Sequence of chain 2.A:
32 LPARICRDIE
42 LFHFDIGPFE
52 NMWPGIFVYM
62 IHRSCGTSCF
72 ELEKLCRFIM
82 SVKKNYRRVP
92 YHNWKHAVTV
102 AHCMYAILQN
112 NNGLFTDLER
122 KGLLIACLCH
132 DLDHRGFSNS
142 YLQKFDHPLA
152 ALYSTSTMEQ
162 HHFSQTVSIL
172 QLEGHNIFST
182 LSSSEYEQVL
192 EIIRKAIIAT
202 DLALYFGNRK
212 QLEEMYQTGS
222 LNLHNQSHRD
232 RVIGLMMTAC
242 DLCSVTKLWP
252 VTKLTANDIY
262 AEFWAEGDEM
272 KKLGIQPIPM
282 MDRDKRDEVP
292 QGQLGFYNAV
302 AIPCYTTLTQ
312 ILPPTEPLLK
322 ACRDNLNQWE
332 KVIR

This protein binds this small molecule.
Small molecule (SMILES): COc1cc2ncnc(N3CC[C@@H](Oc4ccc5ccccc5c4)C3)c2cc1OC

Binding-site contacts:
Ligand atom O13 contacts residue GLN294 of chain 2.A at 3.1 Å (h-bond).
Ligand atom C12 contacts residue GLN294 of chain 2.A at 3.8 Å.
Ligand atom O13 contacts residue PHE297 of chain 2.A at 3.8 Å.
Ligand atom C1 contacts residue PHE297 of chain 2.A at 3.7 Å (hydrophobic).
Ligand atom C22 contacts residue PHE207 of chain 2.A at 3.5 Å (hydrophobic).
Ligand atom C3 contacts residue PHE264 of chain 2.A at 3.7 Å (hydrophobic).
Ligand atom O11 contacts residue GLN294 of chain 2.A at 3.4 Å (h-bond).
Ligand atom C25 contacts residue PHE297 of chain 2.A at 4.0 Å (hydrophobic).
Ligand atom C16 contacts residue PHE297 of chain 2.A at 3.9 Å (hydrophobic).
Ligand atom C12 contacts residue ILE260 of chain 2.A at 4.0 Å (hydrophobic).
Ligand atom C23 contacts residue PHE207 of chain 2.A at 3.6 Å (hydrophobic).
Ligand atom C28 contacts residue GLY296 of chain 2.A at 3.5 Å.
Ligand atom C4 contacts residue ILE260 of chain 2.A at 4.1 Å (hydrophobic).
Ligand atom C29 contacts residue PHE297 of chain 2.A at 3.6 Å (hydrophobic).
Ligand atom C12 contacts residue SER245 of chain 2.A at 4.1 Å.
Ligand atom C28 contacts residue PHE297 of chain 2.A at 3.8 Å (hydrophobic).
Ligand atom C14 contacts residue MET281 of chain 2.A at 3.8 Å (hydrophobic).
Ligand atom C14 contacts residue TYR261 of chain 2.A at 3.7 Å (hydrophobic).
Ligand atom C12 contacts residue PHE297 of chain 2.A at 4.1 Å (hydrophobic).
Ligand atom C14 contacts residue GLN294 of chain 2.A at 3.6 Å.
Ligand atom C12 contacts residue VAL246 of chain 2.A at 3.3 Å (hydrophobic).
Ligand atom C6 contacts residue PHE264 of chain 2.A at 3.8 Å (hydrophobic).
Ligand atom O11 contacts residue PHE297 of chain 2.A at 4.0 Å.
Ligand atom C14 contacts residue PHE297 of chain 2.A at 4.1 Å (hydrophobic).
Ligand atom N15 contacts residue PHE264 of chain 2.A at 3.6 Å.
Ligand atom C3 contacts residue PHE297 of chain 2.A at 3.6 Å (hydrophobic).
Ligand atom C26 contacts residue VAL301 of chain 2.A at 3.8 Å (hydrophobic).
Ligand atom C2 contacts residue PHE297 of chain 2.A at 3.8 Å (hydrophobic).
Ligand atom C4 contacts residue PHE297 of chain 2.A at 3.7 Å (hydrophobic).
Ligand atom C23 contacts residue VAL301 of chain 2.A at 3.6 Å (hydrophobic).
Ligand atom C17 contacts residue MET281 of chain 2.A at 4.1 Å (hydrophobic).
Ligand atom C29 contacts residue GLY296 of chain 2.A at 3.8 Å.
Ligand atom C5 contacts residue PHE297 of chain 2.A at 3.7 Å (hydrophobic).
Ligand atom C27 contacts residue ALA300 of chain 2.A at 3.7 Å (hydrophobic).
Ligand atom O20 contacts residue LEU203 of chain 2.A at 3.9 Å.
Ligand atom N10 contacts residue LEU243 of chain 2.A at 3.5 Å.
Ligand atom C6 contacts residue PHE297 of chain 2.A at 3.6 Å (hydrophobic).
Ligand atom C9 contacts residue LEU243 of chain 2.A at 3.7 Å (hydrophobic).
Ligand atom C7 contacts residue PHE264 of chain 2.A at 3.8 Å (hydrophobic).
Ligand atom C27 contacts residue VAL301 of chain 2.A at 4.1 Å (hydrophobic).